Sequence of chain 6.B:
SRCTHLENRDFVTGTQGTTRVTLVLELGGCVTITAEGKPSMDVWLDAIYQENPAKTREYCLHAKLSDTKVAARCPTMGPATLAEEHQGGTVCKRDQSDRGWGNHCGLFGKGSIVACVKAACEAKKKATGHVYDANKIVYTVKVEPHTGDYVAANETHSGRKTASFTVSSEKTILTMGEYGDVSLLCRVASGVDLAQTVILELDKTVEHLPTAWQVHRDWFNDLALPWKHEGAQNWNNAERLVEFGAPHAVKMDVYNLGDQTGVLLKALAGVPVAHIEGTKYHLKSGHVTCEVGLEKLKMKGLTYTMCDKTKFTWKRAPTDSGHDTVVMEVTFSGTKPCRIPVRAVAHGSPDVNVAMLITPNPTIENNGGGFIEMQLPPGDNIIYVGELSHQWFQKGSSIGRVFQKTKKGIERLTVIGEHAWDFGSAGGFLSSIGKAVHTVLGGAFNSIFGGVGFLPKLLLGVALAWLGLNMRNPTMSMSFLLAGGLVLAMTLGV

A protein and the small-molecule ligand that binds it are described below.
Small molecule (SMILES): CC(=O)N[C@H]1[C@H](O[C@H]2[C@H](O)[C@@H](NC(C)=O)CO[C@@H]2CO[C@@H]2O[C@@H](C)[C@@H](O)[C@@H](O)[C@@H]2O)O[C@H](CO)[C@@H](O)[C@@H]1O

Binding-site contacts:
Ligand atom O5 contacts residue ASN154 of chain 6.B at 2.4 Å (h-bond).
Ligand atom C6 contacts residue HIS104 of chain 6.A at 3.2 Å.
Ligand atom O7 contacts residue ASN154 of chain 6.B at 3.3 Å (h-bond).
Ligand atom C1 contacts residue HIS104 of chain 6.A at 3.2 Å.
Ligand atom O5 contacts residue HIS104 of chain 6.A at 3.0 Å (h-bond).
Ligand atom C8 contacts residue HIS104 of chain 6.A at 4.0 Å.
Ligand atom C1 contacts residue ASN154 of chain 6.B at 1.4 Å.
Ligand atom N2 contacts residue ASN154 of chain 6.B at 2.9 Å (h-bond).
Ligand atom C7 contacts residue ASN154 of chain 6.B at 3.3 Å.
Ligand atom C3 contacts residue ASN154 of chain 6.B at 3.8 Å.
Ligand atom C5 contacts residue HIS104 of chain 6.A at 3.1 Å.
Ligand atom C2 contacts residue ASN154 of chain 6.B at 2.4 Å.
Ligand atom C5 contacts residue ASN154 of chain 6.B at 3.7 Å.
Ligand atom C8 contacts residue ASN154 of chain 6.B at 3.4 Å.
Ligand atom C4 contacts residue ASN154 of chain 6.B at 4.2 Å.
Ligand atom C4 contacts residue HIS104 of chain 6.A at 4.4 Å.

Sequence of chain 6.A:
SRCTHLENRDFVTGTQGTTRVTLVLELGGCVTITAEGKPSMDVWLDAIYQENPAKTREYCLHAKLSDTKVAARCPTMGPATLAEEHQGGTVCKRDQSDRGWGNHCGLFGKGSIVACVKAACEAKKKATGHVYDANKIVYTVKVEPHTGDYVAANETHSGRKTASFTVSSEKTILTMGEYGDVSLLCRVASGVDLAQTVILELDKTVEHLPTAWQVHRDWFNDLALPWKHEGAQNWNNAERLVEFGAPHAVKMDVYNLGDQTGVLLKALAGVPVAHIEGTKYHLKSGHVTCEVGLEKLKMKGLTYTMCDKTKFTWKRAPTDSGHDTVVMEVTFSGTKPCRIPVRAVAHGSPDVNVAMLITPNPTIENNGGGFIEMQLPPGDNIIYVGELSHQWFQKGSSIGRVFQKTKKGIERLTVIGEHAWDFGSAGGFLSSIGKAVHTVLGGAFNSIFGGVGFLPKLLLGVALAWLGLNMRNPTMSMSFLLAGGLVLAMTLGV